The protein below binds the small molecule below.
Small molecule (SMILES): NC[C@H](c1ccc(Cl)cc1)c1ccc(-c2cn[nH]c2)cc1

Sequence of chain 1.B:
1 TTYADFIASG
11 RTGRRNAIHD

Binding-site contacts:
Ligand atom N20 contacts residue ALA124 of chain 1.A at 3.6 Å.
Ligand atom C7 contacts residue GLY51 of chain 1.A at 3.4 Å.
Ligand atom CL8 contacts residue ARG14 of chain 1.B at 3.9 Å.
Ligand atom C17 contacts residue ALA71 of chain 1.A at 3.8 Å (hydrophobic).
Ligand atom N20 contacts residue ALA71 of chain 1.A at 3.2 Å.
Ligand atom N19 contacts residue ALA124 of chain 1.A at 2.9 Å (h-bond).
Ligand atom C7 contacts residue THR52 of chain 1.A at 3.7 Å.
Ligand atom N19 contacts residue GLU122 of chain 1.A at 3.8 Å.
Ligand atom C15 contacts residue MET174 of chain 1.A at 3.9 Å (hydrophobic).
Ligand atom N19 contacts residue TYR123 of chain 1.A at 3.6 Å.
Ligand atom CL8 contacts residue TYR331 of chain 1.A at 3.2 Å.
Ligand atom C2 contacts residue ASP185 of chain 1.A at 2.9 Å.
Ligand atom C6 contacts residue GLU128 of chain 1.A at 3.2 Å.
Ligand atom CL8 contacts residue GLY51 of chain 1.A at 3.8 Å.
Ligand atom C13 contacts residue THR184 of chain 1.A at 3.5 Å.
Ligand atom C9 contacts residue GLY51 of chain 1.A at 3.7 Å.
Ligand atom N20 contacts residue TYR123 of chain 1.A at 3.8 Å.
Ligand atom C3 contacts residue ASP185 of chain 1.A at 3.8 Å.
Ligand atom C6 contacts residue TYR331 of chain 1.A at 3.9 Å (hydrophobic).
Ligand atom C18 contacts residue PHE328 of chain 1.A at 3.9 Å (hydrophobic).
Ligand atom C9 contacts residue THR52 of chain 1.A at 3.5 Å.
Ligand atom C2 contacts residue GLU171 of chain 1.A at 3.4 Å.
Ligand atom CL8 contacts residue THR52 of chain 1.A at 3.4 Å.
Ligand atom C21 contacts residue ALA71 of chain 1.A at 3.3 Å (hydrophobic).
Ligand atom C6 contacts residue ARG14 of chain 1.B at 3.9 Å.
Ligand atom C6 contacts residue GLY51 of chain 1.A at 3.7 Å.
Ligand atom N1 contacts residue ASN172 of chain 1.A at 3.2 Å (h-bond).
Ligand atom C14 contacts residue VAL58 of chain 1.A at 3.9 Å (hydrophobic).
Ligand atom C15 contacts residue VAL58 of chain 1.A at 3.9 Å (hydrophobic).
Ligand atom C11 contacts residue VAL58 of chain 1.A at 3.9 Å (hydrophobic).
Ligand atom C2 contacts residue MET174 of chain 1.A at 3.9 Å (hydrophobic).
Ligand atom N19 contacts residue ALA71 of chain 1.A at 3.7 Å.
Ligand atom C12 contacts residue VAL58 of chain 1.A at 3.9 Å (hydrophobic).
Ligand atom N20 contacts residue GLU122 of chain 1.A at 2.9 Å (salt-bridge).
Ligand atom N1 contacts residue ASP185 of chain 1.A at 3.0 Å (salt-bridge).
Ligand atom C12 contacts residue THR184 of chain 1.A at 3.4 Å.
Ligand atom C5 contacts residue GLU128 of chain 1.A at 3.3 Å.
Ligand atom N1 contacts residue GLU171 of chain 1.A at 3.2 Å (salt-bridge).
Ligand atom C12 contacts residue ASP185 of chain 1.A at 3.8 Å.
Ligand atom C21 contacts residue MET121 of chain 1.A at 3.6 Å (hydrophobic).

Sequence of chain 1.A:
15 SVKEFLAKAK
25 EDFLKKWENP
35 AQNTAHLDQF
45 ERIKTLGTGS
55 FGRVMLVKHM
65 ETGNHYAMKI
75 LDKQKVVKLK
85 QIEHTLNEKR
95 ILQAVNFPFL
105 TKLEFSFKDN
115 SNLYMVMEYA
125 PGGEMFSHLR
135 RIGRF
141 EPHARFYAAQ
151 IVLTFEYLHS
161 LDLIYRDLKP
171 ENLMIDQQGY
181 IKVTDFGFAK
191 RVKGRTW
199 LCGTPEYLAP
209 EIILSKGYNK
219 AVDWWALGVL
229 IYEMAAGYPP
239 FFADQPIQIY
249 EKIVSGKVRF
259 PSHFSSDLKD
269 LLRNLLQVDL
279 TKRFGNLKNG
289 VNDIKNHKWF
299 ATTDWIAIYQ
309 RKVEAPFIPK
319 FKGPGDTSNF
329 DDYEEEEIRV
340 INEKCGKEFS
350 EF